Binding-site contacts:
Ligand atom O1P contacts residue PHE120 of chain 1.A at 3.8 Å.
Ligand atom C6 contacts residue VAL43 of chain 1.A at 4.1 Å (hydrophobic).
Ligand atom O1P contacts residue GLN11 of chain 1.A at 3.4 Å (h-bond).
Ligand atom O1P contacts residue HIS12 of chain 1.A at 2.7 Å (h-bond).
Ligand atom O2' contacts residue HIS12 of chain 1.A at 3.2 Å (h-bond).
Ligand atom C1' contacts residue LYS41 of chain 1.A at 4.0 Å.
Ligand atom O2' contacts residue LYS41 of chain 1.A at 2.7 Å (salt-bridge).
Ligand atom O2' contacts residue ASN44 of chain 1.A at 3.8 Å.
Ligand atom C2 contacts residue HIS12 of chain 1.A at 4.1 Å.
Ligand atom N1 contacts residue VAL43 of chain 1.A at 3.8 Å.
Ligand atom O2' contacts residue GLN11 of chain 1.A at 3.7 Å.
Ligand atom P contacts residue PHE120 of chain 1.A at 3.9 Å.
Ligand atom C4 contacts residue PHE120 of chain 1.A at 4.0 Å (hydrophobic).
Ligand atom O2 contacts residue PHE120 of chain 1.A at 4.1 Å.
Ligand atom N3 contacts residue THR45 of chain 1.A at 2.8 Å (h-bond).
Ligand atom C2' contacts residue HIS12 of chain 1.A at 3.6 Å.
Ligand atom O3P contacts residue PHE120 of chain 1.A at 2.7 Å (h-bond).
Ligand atom N4 contacts residue THR45 of chain 1.A at 3.6 Å (h-bond).
Ligand atom C2' contacts residue LYS41 of chain 1.A at 3.9 Å.
Ligand atom N3 contacts residue PHE120 of chain 1.A at 3.5 Å.
Ligand atom O2P contacts residue VAL118 of chain 1.A at 4.2 Å.
Ligand atom O2P contacts residue HIS119 of chain 1.A at 2.7 Å (h-bond).
Ligand atom C1' contacts residue VAL43 of chain 1.A at 3.4 Å (hydrophobic).
Ligand atom P contacts residue HIS12 of chain 1.A at 4.1 Å.
Ligand atom O3P contacts residue HIS119 of chain 1.A at 3.3 Å.
Ligand atom O4' contacts residue VAL43 of chain 1.A at 3.5 Å (h-bond).
Ligand atom C2 contacts residue VAL43 of chain 1.A at 4.2 Å (hydrophobic).
Ligand atom C2 contacts residue ASN44 of chain 1.A at 3.9 Å.
Ligand atom N4 contacts residue PHE120 of chain 1.A at 4.0 Å.
Ligand atom O2 contacts residue HIS12 of chain 1.A at 3.1 Å.
Ligand atom O2 contacts residue THR45 of chain 1.A at 2.9 Å (h-bond).
Ligand atom O2 contacts residue ASN44 of chain 1.A at 3.3 Å.
Ligand atom C4 contacts residue THR45 of chain 1.A at 3.6 Å.
Ligand atom C2 contacts residue PHE120 of chain 1.A at 4.0 Å (hydrophobic).
Ligand atom O4' contacts residue LYS41 of chain 1.A at 4.0 Å.
Ligand atom P contacts residue HIS119 of chain 1.A at 3.8 Å.
Ligand atom C4 contacts residue VAL43 of chain 1.A at 4.1 Å (hydrophobic).
Ligand atom O2 contacts residue VAL43 of chain 1.A at 4.1 Å.
Ligand atom C2 contacts residue THR45 of chain 1.A at 3.6 Å.
Ligand atom C5 contacts residue VAL43 of chain 1.A at 4.1 Å (hydrophobic).

Sequence of chain 1.A:
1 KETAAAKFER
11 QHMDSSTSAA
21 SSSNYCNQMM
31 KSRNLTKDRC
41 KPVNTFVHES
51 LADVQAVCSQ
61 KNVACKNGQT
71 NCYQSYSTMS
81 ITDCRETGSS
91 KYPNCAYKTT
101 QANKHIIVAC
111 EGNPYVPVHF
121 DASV

A small-molecule ligand and the protein it binds are described below.
Small molecule (SMILES): Nc1ccn([C@@H]2O[C@H](CO)[C@@H](OP(=O)(O)O)[C@H]2O)c(=O)n1